Sequence of chain 2.A:
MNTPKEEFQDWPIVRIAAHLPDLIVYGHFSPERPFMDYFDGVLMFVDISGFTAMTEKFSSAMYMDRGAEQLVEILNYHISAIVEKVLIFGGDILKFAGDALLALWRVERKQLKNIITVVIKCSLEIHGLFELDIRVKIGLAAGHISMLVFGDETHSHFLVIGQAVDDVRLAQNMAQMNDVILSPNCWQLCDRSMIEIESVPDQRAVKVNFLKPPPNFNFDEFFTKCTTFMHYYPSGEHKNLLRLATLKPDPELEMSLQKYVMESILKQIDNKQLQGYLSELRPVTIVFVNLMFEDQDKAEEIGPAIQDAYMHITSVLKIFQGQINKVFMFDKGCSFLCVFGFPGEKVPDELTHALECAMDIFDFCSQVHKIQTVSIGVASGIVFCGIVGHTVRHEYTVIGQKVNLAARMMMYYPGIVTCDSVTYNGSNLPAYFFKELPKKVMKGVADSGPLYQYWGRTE

The small molecule below binds the protein below.
Small molecule (SMILES): Nc1ncnc2c1ncn2[C@@H]1O[C@@H]2CO[P](=O)(O)O[C@H]2[C@H]1O

Binding-site contacts:
Ligand atom N7 contacts residue ILE202 of chain 2.A at 3.6 Å (h-bond).
Ligand atom P contacts residue SER206 of chain 2.A at 3.5 Å.
Ligand atom C8 contacts residue GLU203 of chain 2.A at 3.4 Å.
Ligand atom C2' contacts residue ILE204 of chain 2.A at 4.4 Å (hydrophobic).
Ligand atom O2P contacts residue SER206 of chain 2.A at 3.7 Å.
Ligand atom N7 contacts residue TRP194 of chain 2.A at 4.2 Å.
Ligand atom O4' contacts residue GLU203 of chain 2.A at 4.3 Å.
Ligand atom O3' contacts residue SER206 of chain 2.A at 4.1 Å.
Ligand atom N7 contacts residue ILE204 of chain 2.A at 3.2 Å (h-bond).
Ligand atom C8 contacts residue ILE204 of chain 2.A at 3.2 Å (hydrophobic).
Ligand atom N6 contacts residue ARG199 of chain 2.A at 2.4 Å (salt-bridge).
Ligand atom N1 contacts residue ARG199 of chain 2.A at 3.5 Å (salt-bridge).
Ligand atom N6 contacts residue TRP194 of chain 2.A at 4.2 Å.
Ligand atom C4 contacts residue TRP194 of chain 2.A at 4.4 Å (hydrophobic).
Ligand atom C6 contacts residue ARG199 of chain 2.A at 3.3 Å.
Ligand atom O1P contacts residue SER206 of chain 2.A at 2.7 Å (h-bond).
Ligand atom O1P contacts residue GLU205 of chain 2.A at 3.4 Å.
Ligand atom N9 contacts residue ILE204 of chain 2.A at 4.2 Å.
Ligand atom N6 contacts residue ILE202 of chain 2.A at 2.7 Å (h-bond).
Ligand atom O2' contacts residue ILE204 of chain 2.A at 3.3 Å.
Ligand atom C6 contacts residue ILE202 of chain 2.A at 3.7 Å (hydrophobic).
Ligand atom C5 contacts residue ILE204 of chain 2.A at 4.5 Å (hydrophobic).
Ligand atom N9 contacts residue GLU203 of chain 2.A at 4.0 Å.
Ligand atom C4' contacts residue ILE204 of chain 2.A at 4.2 Å (hydrophobic).
Ligand atom N1 contacts residue TRP194 of chain 2.A at 4.4 Å.
Ligand atom C6 contacts residue GLU203 of chain 2.A at 4.4 Å.
Ligand atom C6 contacts residue TRP194 of chain 2.A at 3.9 Å (hydrophobic).
Ligand atom N7 contacts residue GLU203 of chain 2.A at 3.5 Å.
Ligand atom C5 contacts residue ILE202 of chain 2.A at 4.0 Å (hydrophobic).
Ligand atom C5 contacts residue TRP194 of chain 2.A at 3.9 Å (hydrophobic).
Ligand atom C1' contacts residue ILE204 of chain 2.A at 4.0 Å (hydrophobic).
Ligand atom N6 contacts residue GLU203 of chain 2.A at 4.2 Å.
Ligand atom C5 contacts residue GLU203 of chain 2.A at 4.0 Å.